Sequence of chain 50.F:
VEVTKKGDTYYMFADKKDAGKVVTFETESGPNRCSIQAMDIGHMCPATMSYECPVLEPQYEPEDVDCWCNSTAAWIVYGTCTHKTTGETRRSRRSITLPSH

A protein and the small-molecule ligand that binds it are described below.
Small molecule (SMILES): CC(=O)N[C@@H]1[C@@H](O)[C@H](O)[C@@H](CO)O[C@H]1O

Binding-site contacts:
Ligand atom C5 contacts residue ARG33 of chain 50.F at 4.1 Å.
Ligand atom N2 contacts residue PRO31 of chain 50.F at 2.8 Å (h-bond).
Ligand atom C1 contacts residue ARG33 of chain 50.F at 4.2 Å.
Ligand atom C3 contacts residue PRO31 of chain 50.F at 4.0 Å (hydrophobic).
Ligand atom C2 contacts residue PRO31 of chain 50.F at 3.9 Å (hydrophobic).
Ligand atom N2 contacts residue ASN70 of chain 50.F at 2.9 Å (h-bond).
Ligand atom C6 contacts residue ARG33 of chain 50.F at 4.1 Å.
Ligand atom O7 contacts residue ASN70 of chain 50.F at 3.3 Å (h-bond).
Ligand atom O3 contacts residue PRO31 of chain 50.F at 4.0 Å.
Ligand atom C4 contacts residue ASN70 of chain 50.F at 4.2 Å.
Ligand atom C5 contacts residue ASN70 of chain 50.F at 3.7 Å.
Ligand atom O5 contacts residue ASN70 of chain 50.F at 2.4 Å (h-bond).
Ligand atom C2 contacts residue ASN70 of chain 50.F at 2.5 Å.
Ligand atom N2 contacts residue ASN32 of chain 50.F at 4.2 Å.
Ligand atom C7 contacts residue PRO31 of chain 50.F at 3.4 Å (hydrophobic).
Ligand atom O6 contacts residue ARG33 of chain 50.F at 3.6 Å.
Ligand atom O7 contacts residue PRO31 of chain 50.F at 3.2 Å (h-bond).
Ligand atom C3 contacts residue ASN70 of chain 50.F at 3.8 Å.
Ligand atom O7 contacts residue SER71 of chain 50.F at 4.2 Å.
Ligand atom C8 contacts residue ASN70 of chain 50.F at 3.6 Å.
Ligand atom C1 contacts residue ASN70 of chain 50.F at 1.4 Å.
Ligand atom C7 contacts residue ASN70 of chain 50.F at 3.1 Å.